The protein below binds the small molecule below.
Small molecule (SMILES): O=C1CNCC2=C1[C@@H](c1ccccc1F)c1c[nH]nc1N2

Sequence of chain 1.A:
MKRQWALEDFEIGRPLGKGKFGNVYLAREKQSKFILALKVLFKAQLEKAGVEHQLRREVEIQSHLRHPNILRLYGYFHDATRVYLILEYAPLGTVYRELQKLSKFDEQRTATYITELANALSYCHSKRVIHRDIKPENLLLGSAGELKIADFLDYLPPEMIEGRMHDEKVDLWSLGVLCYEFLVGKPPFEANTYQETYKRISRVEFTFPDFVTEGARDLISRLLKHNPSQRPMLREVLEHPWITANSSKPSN

Binding-site contacts:
Ligand atom C23 contacts residue LEU140 of chain 1.A at 3.7 Å (hydrophobic).
Ligand atom F20 contacts residue LYS39 of chain 1.A at 4.0 Å.
Ligand atom C19 contacts residue PHE152 of chain 1.A at 3.7 Å (hydrophobic).
Ligand atom C27 contacts residue LEU71 of chain 1.A at 3.9 Å (hydrophobic).
Ligand atom N25 contacts residue TYR89 of chain 1.A at 3.7 Å.
Ligand atom N28 contacts residue LEU71 of chain 1.A at 4.0 Å.
Ligand atom N25 contacts residue GLU88 of chain 1.A at 3.9 Å.
Ligand atom C21 contacts residue ALA150 of chain 1.A at 3.4 Å (hydrophobic).
Ligand atom C10 contacts residue GLY17 of chain 1.A at 3.8 Å.
Ligand atom C12 contacts residue LEU16 of chain 1.A at 4.2 Å (hydrophobic).
Ligand atom N28 contacts residue GLU88 of chain 1.A at 2.7 Å (salt-bridge).
Ligand atom C18 contacts residue LEU140 of chain 1.A at 3.8 Å (hydrophobic).
Ligand atom O15 contacts residue VAL24 of chain 1.A at 4.0 Å.
Ligand atom N26 contacts residue LEU16 of chain 1.A at 4.2 Å.
Ligand atom N26 contacts residue LEU140 of chain 1.A at 4.0 Å.
Ligand atom C11 contacts residue GLY17 of chain 1.A at 4.1 Å.
Ligand atom C23 contacts residue LEU16 of chain 1.A at 4.2 Å (hydrophobic).
Ligand atom C11 contacts residue LEU16 of chain 1.A at 4.1 Å (hydrophobic).
Ligand atom C22 contacts residue ALA150 of chain 1.A at 3.2 Å (hydrophobic).
Ligand atom N28 contacts residue ALA37 of chain 1.A at 3.7 Å.
Ligand atom C27 contacts residue ALA37 of chain 1.A at 3.6 Å (hydrophobic).
Ligand atom C10 contacts residue LEU16 of chain 1.A at 3.3 Å (hydrophobic).
Ligand atom F20 contacts residue LEU87 of chain 1.A at 3.4 Å.
Ligand atom N25 contacts residue ALA90 of chain 1.A at 3.1 Å (h-bond).
Ligand atom N25 contacts residue LEU140 of chain 1.A at 3.7 Å.
Ligand atom C12 contacts residue LEU140 of chain 1.A at 4.2 Å (hydrophobic).
Ligand atom C22 contacts residue PHE152 of chain 1.A at 4.0 Å (hydrophobic).
Ligand atom N28 contacts residue LEU140 of chain 1.A at 3.8 Å.
Ligand atom C17 contacts residue VAL24 of chain 1.A at 4.2 Å (hydrophobic).
Ligand atom N28 contacts residue TYR89 of chain 1.A at 3.5 Å.
Ligand atom N9 contacts residue THR94 of chain 1.A at 3.8 Å.
Ligand atom O15 contacts residue GLY17 of chain 1.A at 4.0 Å.
Ligand atom N28 contacts residue ALA90 of chain 1.A at 3.5 Å (h-bond).
Ligand atom C24 contacts residue LEU140 of chain 1.A at 3.8 Å (hydrophobic).
Ligand atom N9 contacts residue LEU16 of chain 1.A at 3.8 Å.
Ligand atom C27 contacts residue LEU140 of chain 1.A at 3.9 Å (hydrophobic).
Ligand atom C8 contacts residue LEU16 of chain 1.A at 3.9 Å (hydrophobic).
Ligand atom F20 contacts residue VAL24 of chain 1.A at 3.5 Å.
Ligand atom C14 contacts residue VAL24 of chain 1.A at 3.9 Å (hydrophobic).
Ligand atom C27 contacts residue GLU88 of chain 1.A at 3.6 Å.